Binding-site contacts:
Ligand atom OBE contacts residue TYR307 of chain 1.A at 3.0 Å (h-bond).
Ligand atom O5 contacts residue SER139 of chain 1.A at 3.6 Å.
Ligand atom OAY contacts residue SER134 of chain 1.A at 2.8 Å (h-bond).
Ligand atom CAR contacts residue TYR307 of chain 1.A at 3.7 Å (hydrophobic).
Ligand atom CAJ contacts residue SER139 of chain 1.A at 3.6 Å.
Ligand atom OAT contacts residue SER134 of chain 1.A at 3.2 Å (h-bond).
Ligand atom NBJ contacts residue TYR307 of chain 1.A at 3.4 Å (h-bond).
Ligand atom CBM contacts residue TYR307 of chain 1.A at 3.6 Å (hydrophobic).
Ligand atom NBK contacts residue TYR307 of chain 1.A at 3.7 Å.
Ligand atom CAR contacts residue TYR107 of chain 1.A at 3.6 Å (hydrophobic).
Ligand atom OAT contacts residue GLU135 of chain 1.A at 3.6 Å.
Ligand atom OAY contacts residue SER139 of chain 1.A at 2.7 Å (h-bond).
Ligand atom CAN contacts residue TYR107 of chain 1.A at 3.7 Å (hydrophobic).
Ligand atom CBI contacts residue TYR307 of chain 1.A at 3.6 Å (hydrophobic).
Ligand atom O6 contacts residue ILE140 of chain 1.A at 2.6 Å (h-bond).
Ligand atom C4 contacts residue ILE140 of chain 1.A at 3.4 Å (hydrophobic).
Ligand atom CBN contacts residue TYR316 of chain 1.A at 3.2 Å (hydrophobic).
Ligand atom OAU contacts residue TYR307 of chain 1.A at 2.9 Å (h-bond).
Ligand atom C5 contacts residue ARG142 of chain 1.A at 3.5 Å.
Ligand atom O6 contacts residue VAL177 of chain 1.A at 3.5 Å.
Ligand atom C6 contacts residue ARG142 of chain 1.A at 3.5 Å.
Ligand atom CBH contacts residue GLU275 of chain 1.A at 3.6 Å.
Ligand atom C2 contacts residue PRO136 of chain 1.A at 3.3 Å (hydrophobic).
Ligand atom O4 contacts residue ARG142 of chain 1.A at 3.1 Å (salt-bridge).
Ligand atom CBM contacts residue TYR244 of chain 1.A at 3.5 Å (hydrophobic).
Ligand atom OAT contacts residue TYR107 of chain 1.A at 2.7 Å (h-bond).
Ligand atom CBT contacts residue BGC3 of chain 1.B at 3.7 Å.
Ligand atom OBA contacts residue TYR107 of chain 1.A at 3.2 Å.
Ligand atom O1 contacts residue PRO136 of chain 1.A at 3.5 Å.
Ligand atom OBB contacts residue ASN175 of chain 1.A at 3.6 Å.
Ligand atom CBR contacts residue TYR244 of chain 1.A at 3.7 Å (hydrophobic).
Ligand atom O2 contacts residue PRO136 of chain 1.A at 2.8 Å (h-bond).
Ligand atom O4 contacts residue ASN141 of chain 1.A at 3.7 Å.
Ligand atom O1 contacts residue SER139 of chain 1.A at 3.4 Å (h-bond).
Ligand atom CBH contacts residue TYR307 of chain 1.A at 3.2 Å (hydrophobic).
Ligand atom CAQ contacts residue TYR107 of chain 1.A at 3.3 Å (hydrophobic).
Ligand atom CAQ contacts residue SER134 of chain 1.A at 3.6 Å.
Ligand atom O4 contacts residue ILE140 of chain 1.A at 3.5 Å (h-bond).
Ligand atom O6 contacts residue SER139 of chain 1.A at 3.7 Å.
Ligand atom C6 contacts residue ILE140 of chain 1.A at 3.4 Å (hydrophobic).

Sequence of chain 1.A:
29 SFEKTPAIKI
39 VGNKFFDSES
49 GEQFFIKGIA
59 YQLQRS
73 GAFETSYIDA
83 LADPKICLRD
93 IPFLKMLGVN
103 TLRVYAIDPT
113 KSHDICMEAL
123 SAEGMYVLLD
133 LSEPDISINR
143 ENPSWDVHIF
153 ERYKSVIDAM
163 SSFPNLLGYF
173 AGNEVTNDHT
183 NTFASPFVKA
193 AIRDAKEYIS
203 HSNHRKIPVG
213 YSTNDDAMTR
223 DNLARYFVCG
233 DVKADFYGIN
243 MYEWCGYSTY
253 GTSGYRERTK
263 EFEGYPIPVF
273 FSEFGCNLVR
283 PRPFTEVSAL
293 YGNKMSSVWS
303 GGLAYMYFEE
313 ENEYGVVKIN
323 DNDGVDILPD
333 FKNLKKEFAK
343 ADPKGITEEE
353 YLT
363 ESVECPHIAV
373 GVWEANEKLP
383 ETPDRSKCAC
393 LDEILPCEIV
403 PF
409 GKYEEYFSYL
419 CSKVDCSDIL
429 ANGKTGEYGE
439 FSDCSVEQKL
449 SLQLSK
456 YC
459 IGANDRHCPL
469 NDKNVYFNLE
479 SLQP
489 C

This small molecule binds to this protein.
Small molecule (SMILES): OC[C@H]1O[C@@H](O[C@@H]2[C@@H](O)[C@H](O[C@@H]3[C@@H](O)[C@H](n4cc(COCc5ccccc5)nn4)O[C@H](CO)[C@H]3O)O[C@H](CO)[C@H]2O)[C@H](O)[C@@H](O)[C@@H]1O